Binding-site contacts:
Ligand atom C3 contacts residue ASN243 of chain 1.A at 3.7 Å.
Ligand atom C5 contacts residue LYS231 of chain 1.A at 4.2 Å.
Ligand atom C5 contacts residue ASN243 of chain 1.A at 3.7 Å.
Ligand atom O7 contacts residue ASN243 of chain 1.A at 3.1 Å (h-bond).
Ligand atom C6 contacts residue LYS231 of chain 1.A at 4.4 Å.
Ligand atom C1 contacts residue LYS231 of chain 1.A at 4.0 Å.
Ligand atom O6 contacts residue LYS233 of chain 1.A at 3.9 Å.
Ligand atom C2 contacts residue ASN243 of chain 1.A at 2.4 Å.
Ligand atom C8 contacts residue ASN243 of chain 1.A at 4.2 Å.
Ligand atom C4 contacts residue ASN243 of chain 1.A at 4.2 Å.
Ligand atom C1 contacts residue ASN243 of chain 1.A at 1.5 Å.
Ligand atom C8 contacts residue THR242 of chain 1.A at 4.4 Å.
Ligand atom O5 contacts residue ASN243 of chain 1.A at 2.4 Å (h-bond).
Ligand atom C7 contacts residue ASN243 of chain 1.A at 3.1 Å.
Ligand atom N2 contacts residue ASN243 of chain 1.A at 2.8 Å (h-bond).
Ligand atom O5 contacts residue LYS231 of chain 1.A at 3.6 Å.

Sequence of chain 1.A:
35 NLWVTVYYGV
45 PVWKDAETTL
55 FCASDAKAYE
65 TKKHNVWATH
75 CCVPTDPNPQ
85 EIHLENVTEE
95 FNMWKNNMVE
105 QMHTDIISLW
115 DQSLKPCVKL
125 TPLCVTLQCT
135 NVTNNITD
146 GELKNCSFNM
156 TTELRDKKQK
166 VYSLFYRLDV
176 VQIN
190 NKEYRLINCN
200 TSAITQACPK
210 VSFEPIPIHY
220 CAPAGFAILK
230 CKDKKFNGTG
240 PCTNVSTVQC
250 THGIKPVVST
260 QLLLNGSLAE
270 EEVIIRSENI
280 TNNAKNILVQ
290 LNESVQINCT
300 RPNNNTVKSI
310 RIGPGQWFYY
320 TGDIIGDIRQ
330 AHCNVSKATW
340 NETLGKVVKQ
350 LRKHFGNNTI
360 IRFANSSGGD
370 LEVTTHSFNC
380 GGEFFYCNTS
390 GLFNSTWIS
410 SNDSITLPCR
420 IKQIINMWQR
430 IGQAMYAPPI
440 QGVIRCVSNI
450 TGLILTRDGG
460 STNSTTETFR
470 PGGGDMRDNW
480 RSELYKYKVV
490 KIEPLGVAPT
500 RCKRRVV

A small-molecule ligand and the protein it binds are described below.
Small molecule (SMILES): CC(=O)N[C@H]1[C@H](O[C@H]2[C@H](O)[C@@H](NC(C)=O)CO[C@@H]2CO)O[C@H](CO)[C@@H](O)[C@@H]1O